This protein binds this small molecule.
Small molecule (SMILES): Nc1nc2c(ncn2[C@H]2C[C@H](O)[C@@H](CO[P](=O)(O)O[P](=O)(O)OP(=O)(O)O)O2)c(=O)[nH]1

Binding-site contacts:
Ligand atom C6 contacts residue PHE157 of chain 1.O at 3.3 Å (hydrophobic).
Ligand atom O3B contacts residue CYS55 of chain 1.O at 3.3 Å.
Ligand atom O2G contacts residue GLY57 of chain 1.O at 3.3 Å.
Ligand atom N1 contacts residue PHE157 of chain 1.O at 3.4 Å.
Ligand atom O2B contacts residue LYS209 of chain 1.O at 2.9 Å (salt-bridge).
Ligand atom C2' contacts residue TYR106 of chain 1.O at 3.0 Å (hydrophobic).
Ligand atom O6 contacts residue PHE157 of chain 1.O at 3.0 Å.
Ligand atom O6 contacts residue ARG127 of chain 1.O at 3.1 Å (salt-bridge).
Ligand atom PG contacts residue SER59 of chain 1.O at 3.4 Å.
Ligand atom O1A contacts residue MG1 of chain 1.NC at 1.9 Å.
Ligand atom O6 contacts residue GLN120 of chain 1.O at 3.5 Å (h-bond).
Ligand atom O3' contacts residue TYR106 of chain 1.O at 2.2 Å (h-bond).
Ligand atom PB contacts residue MG1 of chain 1.NC at 3.0 Å.
Ligand atom O3' contacts residue GLU214 of chain 1.O at 3.1 Å (salt-bridge).
Ligand atom C3' contacts residue TYR106 of chain 1.O at 3.1 Å (hydrophobic).
Ligand atom C6 contacts residue LEU123 of chain 1.O at 3.5 Å (hydrophobic).
Ligand atom O2G contacts residue SER59 of chain 1.O at 3.3 Å (h-bond).
Ligand atom O3G contacts residue GLY57 of chain 1.O at 2.3 Å (h-bond).
Ligand atom N7 contacts residue ARG127 of chain 1.O at 2.9 Å (salt-bridge).
Ligand atom O2A contacts residue ARG149 of chain 1.O at 2.5 Å (salt-bridge).
Ligand atom N3 contacts residue LEU102 of chain 1.O at 3.4 Å.
Ligand atom O1B contacts residue MG1 of chain 1.NC at 1.9 Å.
Ligand atom O6 contacts residue ASP154 of chain 1.O at 3.5 Å (salt-bridge).
Ligand atom O1G contacts residue LYS58 of chain 1.O at 3.5 Å.
Ligand atom O2A contacts residue ILE54 of chain 1.O at 3.5 Å.
Ligand atom N7 contacts residue GLU76 of chain 1.O at 3.5 Å (salt-bridge).
Ligand atom O1G contacts residue SER59 of chain 1.O at 2.5 Å (h-bond).
Ligand atom O3A contacts residue ILE54 of chain 1.O at 3.6 Å.
Ligand atom O1G contacts residue MG1 of chain 1.NC at 2.7 Å.
Ligand atom O3G contacts residue CYS55 of chain 1.O at 3.0 Å.
Ligand atom N1 contacts residue GLN120 of chain 1.O at 3.2 Å (h-bond).
Ligand atom O3G contacts residue SER56 of chain 1.O at 2.3 Å (h-bond).
Ligand atom O2B contacts residue CYS55 of chain 1.O at 3.1 Å (h-bond).
Ligand atom O3B contacts residue MG1 of chain 1.NC at 3.6 Å.
Ligand atom PA contacts residue MG1 of chain 1.NC at 3.1 Å.
Ligand atom O3A contacts residue CYS55 of chain 1.O at 2.9 Å (h-bond).
Ligand atom PG contacts residue GLY57 of chain 1.O at 3.5 Å.
Ligand atom N2 contacts residue PHE105 of chain 1.O at 3.5 Å.
Ligand atom N2 contacts residue MET161 of chain 1.O at 3.0 Å.
Ligand atom O3A contacts residue MG1 of chain 1.NC at 3.4 Å.

Sequence of chain 1.O:
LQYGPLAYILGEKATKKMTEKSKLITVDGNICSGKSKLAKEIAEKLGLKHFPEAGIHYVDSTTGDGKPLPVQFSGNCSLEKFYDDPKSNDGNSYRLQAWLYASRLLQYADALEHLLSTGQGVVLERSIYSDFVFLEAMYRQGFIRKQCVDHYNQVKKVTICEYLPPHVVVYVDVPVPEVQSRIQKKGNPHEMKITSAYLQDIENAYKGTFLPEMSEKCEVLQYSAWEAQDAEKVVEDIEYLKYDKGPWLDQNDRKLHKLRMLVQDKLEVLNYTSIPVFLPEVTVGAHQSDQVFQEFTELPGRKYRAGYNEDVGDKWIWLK